Sequence of chain 1.A:
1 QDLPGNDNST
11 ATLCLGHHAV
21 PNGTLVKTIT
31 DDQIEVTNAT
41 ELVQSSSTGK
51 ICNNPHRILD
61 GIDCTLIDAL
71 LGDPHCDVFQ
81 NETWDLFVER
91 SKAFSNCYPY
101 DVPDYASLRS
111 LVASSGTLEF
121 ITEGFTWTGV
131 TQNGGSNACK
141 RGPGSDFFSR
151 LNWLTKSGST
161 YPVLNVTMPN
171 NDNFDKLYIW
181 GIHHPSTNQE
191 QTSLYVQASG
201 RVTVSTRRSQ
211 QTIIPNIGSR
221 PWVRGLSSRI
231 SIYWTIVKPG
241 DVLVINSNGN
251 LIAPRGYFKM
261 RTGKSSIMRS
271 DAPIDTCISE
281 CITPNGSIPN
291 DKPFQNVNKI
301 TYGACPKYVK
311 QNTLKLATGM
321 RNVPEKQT

Binding-site contacts:
Ligand atom C5 contacts residue ILE121 of chain 1.A at 3.9 Å (hydrophobic).
Ligand atom C3 contacts residue ASN81 of chain 1.A at 3.7 Å.
Ligand atom C7 contacts residue ASN81 of chain 1.A at 3.1 Å.
Ligand atom C8 contacts residue GLN80 of chain 1.A at 3.6 Å.
Ligand atom C1 contacts residue PHE120 of chain 1.A at 3.8 Å (hydrophobic).
Ligand atom N2 contacts residue ASN81 of chain 1.A at 2.9 Å (h-bond).
Ligand atom C5 contacts residue ASN81 of chain 1.A at 3.7 Å.
Ligand atom C8 contacts residue ASN81 of chain 1.A at 4.4 Å.
Ligand atom C2 contacts residue ASN81 of chain 1.A at 2.4 Å.
Ligand atom C3 contacts residue PHE120 of chain 1.A at 4.3 Å (hydrophobic).
Ligand atom C1 contacts residue ASN81 of chain 1.A at 1.5 Å.
Ligand atom C4 contacts residue ASN81 of chain 1.A at 4.2 Å.
Ligand atom O5 contacts residue ASN81 of chain 1.A at 2.4 Å (h-bond).
Ligand atom C6 contacts residue ILE121 of chain 1.A at 3.6 Å (hydrophobic).
Ligand atom C5 contacts residue PHE120 of chain 1.A at 3.6 Å (hydrophobic).
Ligand atom O7 contacts residue ASN81 of chain 1.A at 2.9 Å (h-bond).
Ligand atom O5 contacts residue PHE120 of chain 1.A at 3.9 Å.

This protein binds this small molecule.
Small molecule (SMILES): CC(=O)N[C@@H]1[C@@H](O)[C@H](O)[C@@H](CO)O[C@H]1O